Binding-site contacts:
Ligand atom N2 contacts residue ASN171 of chain 1.A at 3.0 Å (h-bond).
Ligand atom C7 contacts residue ASN171 of chain 1.A at 3.2 Å.
Ligand atom O6 contacts residue SER168 of chain 1.A at 4.4 Å.
Ligand atom C2 contacts residue ASN171 of chain 1.A at 2.5 Å.
Ligand atom C4 contacts residue ASN171 of chain 1.A at 4.2 Å.
Ligand atom C1 contacts residue SER168 of chain 1.A at 4.3 Å.
Ligand atom C8 contacts residue ASN171 of chain 1.A at 4.5 Å.
Ligand atom C1 contacts residue ASN171 of chain 1.A at 1.4 Å.
Ligand atom C3 contacts residue ASN171 of chain 1.A at 3.9 Å.
Ligand atom O6 contacts residue GLN193 of chain 1.A at 3.7 Å.
Ligand atom C6 contacts residue ALA167 of chain 1.A at 4.2 Å (hydrophobic).
Ligand atom O6 contacts residue ALA167 of chain 1.A at 4.0 Å.
Ligand atom C5 contacts residue ASN171 of chain 1.A at 3.7 Å.
Ligand atom O5 contacts residue SER168 of chain 1.A at 3.6 Å.
Ligand atom C6 contacts residue SER168 of chain 1.A at 4.1 Å.
Ligand atom O7 contacts residue ASN171 of chain 1.A at 2.9 Å (h-bond).
Ligand atom C5 contacts residue SER168 of chain 1.A at 4.4 Å.
Ligand atom O5 contacts residue ASN171 of chain 1.A at 2.4 Å (h-bond).

Sequence of chain 1.A:
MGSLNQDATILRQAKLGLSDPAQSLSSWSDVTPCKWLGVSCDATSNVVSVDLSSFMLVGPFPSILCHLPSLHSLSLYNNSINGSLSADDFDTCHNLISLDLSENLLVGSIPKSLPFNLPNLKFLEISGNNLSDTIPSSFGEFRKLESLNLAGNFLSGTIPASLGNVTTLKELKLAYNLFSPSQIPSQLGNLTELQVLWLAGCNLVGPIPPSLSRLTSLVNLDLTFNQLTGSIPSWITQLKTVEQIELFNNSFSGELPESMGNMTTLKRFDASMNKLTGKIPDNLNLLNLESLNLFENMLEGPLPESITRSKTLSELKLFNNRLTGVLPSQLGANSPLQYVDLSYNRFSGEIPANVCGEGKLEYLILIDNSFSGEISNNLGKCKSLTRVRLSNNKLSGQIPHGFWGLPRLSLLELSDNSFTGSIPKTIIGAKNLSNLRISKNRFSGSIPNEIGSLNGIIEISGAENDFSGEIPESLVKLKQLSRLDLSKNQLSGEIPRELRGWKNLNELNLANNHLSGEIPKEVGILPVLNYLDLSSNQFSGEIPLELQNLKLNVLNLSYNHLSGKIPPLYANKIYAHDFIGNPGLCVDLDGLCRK

A small-molecule ligand and the protein it binds are described below.
Small molecule (SMILES): CC(=O)N[C@@H]1[C@@H](O)[C@H](O)[C@@H](CO)O[C@H]1O